Sequence of chain 21.E:
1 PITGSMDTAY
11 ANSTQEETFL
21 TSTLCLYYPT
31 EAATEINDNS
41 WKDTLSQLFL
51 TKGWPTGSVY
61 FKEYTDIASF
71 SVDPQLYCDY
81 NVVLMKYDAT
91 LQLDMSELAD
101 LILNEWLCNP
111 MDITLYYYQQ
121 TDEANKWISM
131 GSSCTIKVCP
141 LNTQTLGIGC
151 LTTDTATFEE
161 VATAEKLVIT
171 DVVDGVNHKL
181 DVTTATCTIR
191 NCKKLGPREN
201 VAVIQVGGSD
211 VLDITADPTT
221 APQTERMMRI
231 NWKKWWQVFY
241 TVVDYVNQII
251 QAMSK

The small molecule below binds the protein below.
Small molecule (SMILES): CC(=O)N[C@H]1[C@H](O[C@H]2[C@H](O)[C@@H](NC(C)=O)CO[C@@H]2CO)O[C@H](CO)[C@@H](O)[C@@H]1O

Binding-site contacts:
Ligand atom C1 contacts residue ASN12 of chain 21.E at 2.2 Å.
Ligand atom O5 contacts residue ASN12 of chain 21.E at 2.7 Å (h-bond).
Ligand atom C5 contacts residue ASN12 of chain 21.E at 4.1 Å.
Ligand atom O7 contacts residue ASN12 of chain 21.E at 3.6 Å.
Ligand atom C2 contacts residue ASN12 of chain 21.E at 3.3 Å.
Ligand atom N2 contacts residue ASN12 of chain 21.E at 3.8 Å.
Ligand atom C7 contacts residue ASN12 of chain 21.E at 3.9 Å.